Sequence of chain 1.A:
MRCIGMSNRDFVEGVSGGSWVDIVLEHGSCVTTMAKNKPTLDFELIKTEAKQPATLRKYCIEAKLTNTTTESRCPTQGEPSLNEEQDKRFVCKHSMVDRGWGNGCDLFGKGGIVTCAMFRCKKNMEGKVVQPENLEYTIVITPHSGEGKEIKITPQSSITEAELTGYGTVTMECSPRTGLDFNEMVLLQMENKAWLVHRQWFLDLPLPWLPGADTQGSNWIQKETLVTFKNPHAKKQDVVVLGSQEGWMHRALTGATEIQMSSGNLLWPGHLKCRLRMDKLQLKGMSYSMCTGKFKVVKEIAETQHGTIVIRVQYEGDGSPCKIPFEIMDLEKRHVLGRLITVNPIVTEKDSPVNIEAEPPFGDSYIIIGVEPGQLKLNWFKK

A protein and the small-molecule ligand that binds it are described below.
Small molecule (SMILES): CC(=O)N[C@@H]1[C@@H](O)[C@H](O)[C@@H](CO)O[C@H]1O

Binding-site contacts:
Ligand atom C8 contacts residue ASN67 of chain 1.A at 4.3 Å.
Ligand atom O5 contacts residue ASN67 of chain 1.A at 2.4 Å (h-bond).
Ligand atom C8 contacts residue PHE90 of chain 1.A at 4.1 Å (hydrophobic).
Ligand atom C1 contacts residue ASN67 of chain 1.A at 1.4 Å.
Ligand atom C5 contacts residue ASN67 of chain 1.A at 3.7 Å.
Ligand atom C3 contacts residue ASN67 of chain 1.A at 3.8 Å.
Ligand atom C2 contacts residue ASN67 of chain 1.A at 2.5 Å.
Ligand atom C4 contacts residue ASN67 of chain 1.A at 4.2 Å.
Ligand atom O7 contacts residue ASN67 of chain 1.A at 3.3 Å (h-bond).
Ligand atom C8 contacts residue MET118 of chain 1.A at 4.4 Å (hydrophobic).
Ligand atom C7 contacts residue ASN67 of chain 1.A at 3.3 Å.
Ligand atom N2 contacts residue ASN67 of chain 1.A at 2.9 Å (h-bond).